This small molecule binds to this protein.
Small molecule (SMILES): CSCC[C@H](N)C(=O)O

Sequence of chain 1.B:
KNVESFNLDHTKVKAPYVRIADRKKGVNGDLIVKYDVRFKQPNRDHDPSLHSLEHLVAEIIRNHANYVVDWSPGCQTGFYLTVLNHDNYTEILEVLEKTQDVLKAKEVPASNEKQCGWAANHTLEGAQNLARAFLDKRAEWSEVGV

Sequence of chain 1.A:
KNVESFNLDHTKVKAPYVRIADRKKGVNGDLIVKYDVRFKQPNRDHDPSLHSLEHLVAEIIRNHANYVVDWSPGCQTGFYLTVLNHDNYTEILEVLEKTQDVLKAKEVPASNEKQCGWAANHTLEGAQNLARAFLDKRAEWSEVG

Binding-site contacts:
Ligand atom CE contacts residue SER7 of chain 1.A at 3.5 Å.
Ligand atom CB contacts residue TRP75 of chain 1.B at 3.5 Å (hydrophobic).
Ligand atom C contacts residue TRP75 of chain 1.B at 4.0 Å (hydrophobic).
Ligand atom C contacts residue ARG66 of chain 1.B at 3.8 Å.
Ligand atom O contacts residue TRP75 of chain 1.B at 3.0 Å (h-bond).
Ligand atom CB contacts residue TYR85 of chain 1.A at 4.4 Å (hydrophobic).
Ligand atom CA contacts residue SER76 of chain 1.B at 4.5 Å.
Ligand atom SD contacts residue SER7 of chain 1.A at 4.5 Å.
Ligand atom SD contacts residue VAL5 of chain 1.A at 4.0 Å.
Ligand atom C contacts residue VAL5 of chain 1.A at 4.3 Å (hydrophobic).
Ligand atom O contacts residue ALA62 of chain 1.B at 4.2 Å.
Ligand atom SD contacts residue PHE8 of chain 1.A at 3.8 Å.
Ligand atom SD contacts residue HIS59 of chain 1.B at 4.2 Å.
Ligand atom C contacts residue LYS36 of chain 1.A at 4.1 Å.
Ligand atom CA contacts residue ASP74 of chain 1.B at 3.4 Å.
Ligand atom OXT contacts residue VAL5 of chain 1.A at 3.8 Å.
Ligand atom CA contacts residue TRP75 of chain 1.B at 3.7 Å (hydrophobic).
Ligand atom CA contacts residue TYR85 of chain 1.A at 4.0 Å (hydrophobic).
Ligand atom CE contacts residue PHE8 of chain 1.A at 3.7 Å (hydrophobic).
Ligand atom SD contacts residue GLU58 of chain 1.B at 3.9 Å.
Ligand atom CG contacts residue VAL5 of chain 1.A at 3.1 Å (hydrophobic).
Ligand atom N contacts residue SER76 of chain 1.B at 3.0 Å (h-bond).
Ligand atom OXT contacts residue LYS36 of chain 1.A at 3.8 Å.
Ligand atom CG contacts residue SER7 of chain 1.A at 4.0 Å.
Ligand atom OXT contacts residue ASP74 of chain 1.B at 4.0 Å.
Ligand atom N contacts residue TYR85 of chain 1.A at 3.8 Å.
Ligand atom OXT contacts residue ARG66 of chain 1.B at 3.3 Å (salt-bridge).
Ligand atom CB contacts residue VAL5 of chain 1.A at 4.5 Å (hydrophobic).
Ligand atom CE contacts residue GLU58 of chain 1.B at 4.0 Å.
Ligand atom O contacts residue ARG66 of chain 1.B at 3.3 Å (salt-bridge).
Ligand atom C contacts residue ASP74 of chain 1.B at 3.5 Å.
Ligand atom CB contacts residue GLU58 of chain 1.B at 4.1 Å.
Ligand atom N contacts residue ASP74 of chain 1.B at 2.5 Å (salt-bridge).
Ligand atom N contacts residue TRP75 of chain 1.B at 3.1 Å (h-bond).
Ligand atom CG contacts residue ALA62 of chain 1.B at 3.9 Å (hydrophobic).
Ligand atom O contacts residue ASP74 of chain 1.B at 3.6 Å.
Ligand atom SD contacts residue ALA62 of chain 1.B at 4.0 Å.
Ligand atom CE contacts residue HIS59 of chain 1.B at 4.2 Å.